This small molecule binds to this protein.
Small molecule (SMILES): CC(=O)N[C@@H]1[C@@H](O)[C@H](O)[C@@H](CO)O[C@H]1O

Sequence of chain 13.B:
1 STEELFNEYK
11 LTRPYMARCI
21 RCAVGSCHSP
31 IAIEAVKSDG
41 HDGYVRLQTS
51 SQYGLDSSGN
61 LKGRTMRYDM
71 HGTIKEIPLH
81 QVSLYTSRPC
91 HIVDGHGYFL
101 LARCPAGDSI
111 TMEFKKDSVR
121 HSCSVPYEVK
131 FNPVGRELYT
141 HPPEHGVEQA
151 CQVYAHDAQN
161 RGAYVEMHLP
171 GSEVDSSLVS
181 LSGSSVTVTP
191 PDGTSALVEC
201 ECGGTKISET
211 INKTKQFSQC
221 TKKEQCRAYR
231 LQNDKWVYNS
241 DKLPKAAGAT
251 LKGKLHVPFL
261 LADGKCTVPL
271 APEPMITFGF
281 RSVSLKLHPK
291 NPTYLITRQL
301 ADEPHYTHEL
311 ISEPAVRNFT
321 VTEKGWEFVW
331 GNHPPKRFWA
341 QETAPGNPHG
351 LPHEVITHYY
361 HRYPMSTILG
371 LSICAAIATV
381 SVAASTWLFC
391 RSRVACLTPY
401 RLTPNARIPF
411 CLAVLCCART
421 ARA

Binding-site contacts:
Ligand atom C4 contacts residue ASN212 of chain 13.B at 4.2 Å.
Ligand atom C5 contacts residue ASN212 of chain 13.B at 3.7 Å.
Ligand atom C7 contacts residue ASN212 of chain 13.B at 3.9 Å.
Ligand atom O7 contacts residue ASN212 of chain 13.B at 4.5 Å.
Ligand atom N2 contacts residue ILE211 of chain 13.B at 4.0 Å.
Ligand atom C1 contacts residue ILE211 of chain 13.B at 4.1 Å (hydrophobic).
Ligand atom C3 contacts residue ASN212 of chain 13.B at 3.8 Å.
Ligand atom O6 contacts residue ASN212 of chain 13.B at 4.4 Å.
Ligand atom N2 contacts residue ASN212 of chain 13.B at 2.9 Å (h-bond).
Ligand atom O5 contacts residue ASN212 of chain 13.B at 2.4 Å (h-bond).
Ligand atom C2 contacts residue ASN212 of chain 13.B at 2.5 Å.
Ligand atom C1 contacts residue ASN212 of chain 13.B at 1.4 Å.